Binding-site contacts:
Ligand atom N05 contacts residue TYR358 of chain 1.A at 3.9 Å.
Ligand atom C09 contacts residue TRP419 of chain 1.A at 3.4 Å (hydrophobic).
Ligand atom C08 contacts residue GLU214 of chain 1.A at 3.7 Å.
Ligand atom S15 contacts residue ALA377 of chain 1.A at 3.9 Å.
Ligand atom N11 contacts residue CSS415 of chain 1.A at 3.9 Å.
Ligand atom C06 contacts residue THR417 of chain 1.A at 3.6 Å.
Ligand atom C14 contacts residue CSS415 of chain 1.A at 3.4 Å.
Ligand atom C08 contacts residue TRP419 of chain 1.A at 3.5 Å (hydrophobic).
Ligand atom C12 contacts residue TYR378 of chain 1.A at 3.8 Å (hydrophobic).
Ligand atom C14 contacts residue THR417 of chain 1.A at 4.0 Å.
Ligand atom C07 contacts residue TYR191 of chain 1.A at 3.5 Å (hydrophobic).
Ligand atom C12 contacts residue ALA377 of chain 1.A at 3.6 Å (hydrophobic).
Ligand atom S15 contacts residue CSS415 of chain 1.A at 3.8 Å.
Ligand atom C07 contacts residue TYR358 of chain 1.A at 3.8 Å (hydrophobic).
Ligand atom C09 contacts residue THR417 of chain 1.A at 3.4 Å.
Ligand atom N13 contacts residue ALA377 of chain 1.A at 2.8 Å (h-bond).
Ligand atom N11 contacts residue TYR358 of chain 1.A at 3.0 Å (h-bond).
Ligand atom C04 contacts residue TYR358 of chain 1.A at 3.1 Å (hydrophobic).
Ligand atom S15 contacts residue GLY416 of chain 1.A at 3.5 Å.
Ligand atom C10 contacts residue TYR358 of chain 1.A at 3.9 Å (hydrophobic).
Ligand atom O01 contacts residue TYR378 of chain 1.A at 2.8 Å (h-bond).
Ligand atom O03 contacts residue GLY259 of chain 1.A at 3.4 Å.
Ligand atom O03 contacts residue TYR378 of chain 1.A at 3.6 Å.
Ligand atom C12 contacts residue TRP419 of chain 1.A at 3.8 Å (hydrophobic).
Ligand atom O01 contacts residue TYR358 of chain 1.A at 2.7 Å (h-bond).
Ligand atom C02 contacts residue TYR378 of chain 1.A at 3.7 Å (hydrophobic).
Ligand atom C10 contacts residue TRP419 of chain 1.A at 3.8 Å (hydrophobic).
Ligand atom C14 contacts residue TYR358 of chain 1.A at 3.8 Å (hydrophobic).
Ligand atom N11 contacts residue THR417 of chain 1.A at 3.0 Å (h-bond).
Ligand atom C06 contacts residue GLU214 of chain 1.A at 3.3 Å.
Ligand atom C04 contacts residue THR417 of chain 1.A at 3.7 Å.
Ligand atom N13 contacts residue CSS415 of chain 1.A at 3.5 Å (h-bond).
Ligand atom C06 contacts residue TRP419 of chain 1.A at 3.9 Å (hydrophobic).
Ligand atom C10 contacts residue THR417 of chain 1.A at 3.5 Å.
Ligand atom C08 contacts residue TYR191 of chain 1.A at 3.6 Å (hydrophobic).
Ligand atom C02 contacts residue TYR358 of chain 1.A at 3.3 Å (hydrophobic).
Ligand atom C07 contacts residue TRP219 of chain 1.A at 3.5 Å (hydrophobic).
Ligand atom O03 contacts residue TYR191 of chain 1.A at 3.6 Å.
Ligand atom C06 contacts residue TRP219 of chain 1.A at 3.4 Å (hydrophobic).
Ligand atom S15 contacts residue ARG420 of chain 1.A at 3.4 Å (salt-bridge).

A protein and the small-molecule ligand that binds it are described below.
Small molecule (SMILES): C[N+](C)(C)[C@@H](Cc1c[nH]c(=S)[nH]1)C(=O)O

Sequence of chain 1.A:
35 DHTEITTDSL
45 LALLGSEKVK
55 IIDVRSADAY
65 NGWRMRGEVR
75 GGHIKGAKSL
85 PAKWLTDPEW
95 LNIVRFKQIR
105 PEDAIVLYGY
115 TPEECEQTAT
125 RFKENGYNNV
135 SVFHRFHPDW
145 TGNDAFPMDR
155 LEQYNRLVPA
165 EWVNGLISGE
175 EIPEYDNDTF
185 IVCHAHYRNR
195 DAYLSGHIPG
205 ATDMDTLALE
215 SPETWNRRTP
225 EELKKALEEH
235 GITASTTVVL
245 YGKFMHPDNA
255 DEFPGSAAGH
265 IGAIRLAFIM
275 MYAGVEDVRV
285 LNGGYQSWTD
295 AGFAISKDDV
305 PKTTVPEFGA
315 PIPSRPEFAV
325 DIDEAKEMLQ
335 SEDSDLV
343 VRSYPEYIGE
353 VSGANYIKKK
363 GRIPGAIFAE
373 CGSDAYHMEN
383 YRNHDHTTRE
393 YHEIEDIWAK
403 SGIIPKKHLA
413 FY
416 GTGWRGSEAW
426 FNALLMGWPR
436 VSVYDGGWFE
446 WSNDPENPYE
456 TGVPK